The protein below binds the small molecule below.
Small molecule (SMILES): CC(=O)N[C@@H]1[C@@H](O)[C@H](O)[C@@H](CO)O[C@H]1O

Binding-site contacts:
Ligand atom N2 contacts residue ASN475 of chain 1.J at 4.5 Å.
Ligand atom O7 contacts residue ASN475 of chain 1.J at 3.0 Å (h-bond).
Ligand atom C2 contacts residue ASN475 of chain 1.J at 4.2 Å.
Ligand atom C7 contacts residue ASN475 of chain 1.J at 4.0 Å.
Ligand atom O6 contacts residue ASN475 of chain 1.J at 4.2 Å.
Ligand atom O7 contacts residue ASN471 of chain 1.J at 3.8 Å.
Ligand atom O5 contacts residue ASN475 of chain 1.J at 3.6 Å.
Ligand atom O6 contacts residue LEU478 of chain 1.J at 4.4 Å.
Ligand atom C1 contacts residue ASN475 of chain 1.J at 3.6 Å.

Sequence of chain 1.J:
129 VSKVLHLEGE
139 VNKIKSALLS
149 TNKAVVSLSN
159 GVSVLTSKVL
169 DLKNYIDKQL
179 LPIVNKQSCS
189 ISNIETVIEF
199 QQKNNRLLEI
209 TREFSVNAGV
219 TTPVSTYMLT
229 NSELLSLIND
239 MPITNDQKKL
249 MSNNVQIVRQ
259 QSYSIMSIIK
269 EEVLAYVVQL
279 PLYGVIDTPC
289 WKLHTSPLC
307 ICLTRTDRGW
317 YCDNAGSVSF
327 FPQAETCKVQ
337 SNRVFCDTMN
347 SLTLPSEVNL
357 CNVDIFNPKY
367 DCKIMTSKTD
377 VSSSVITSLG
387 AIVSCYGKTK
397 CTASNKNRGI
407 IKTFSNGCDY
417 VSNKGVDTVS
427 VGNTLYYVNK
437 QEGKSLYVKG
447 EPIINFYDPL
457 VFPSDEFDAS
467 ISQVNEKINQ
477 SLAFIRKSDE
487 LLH